Binding-site contacts:
Ligand atom CL10 contacts residue ARG99 of chain 1.B at 3.7 Å.
Ligand atom C03 contacts residue VAL81 of chain 1.B at 3.5 Å (hydrophobic).
Ligand atom C06 contacts residue ARG99 of chain 1.B at 3.9 Å.
Ligand atom C04 contacts residue ARG99 of chain 1.B at 4.2 Å.
Ligand atom C05 contacts residue LEU121 of chain 1.B at 4.1 Å (hydrophobic).
Ligand atom C08 contacts residue ARG99 of chain 1.B at 3.7 Å.
Ligand atom C05 contacts residue ARG99 of chain 1.B at 4.0 Å.
Ligand atom C06 contacts residue LEU121 of chain 1.B at 4.0 Å (hydrophobic).
Ligand atom C09 contacts residue ARG99 of chain 1.B at 4.0 Å.
Ligand atom N02 contacts residue VAL81 of chain 1.B at 3.9 Å.
Ligand atom N02 contacts residue GLY79 of chain 1.B at 3.9 Å.
Ligand atom C07 contacts residue ARG99 of chain 1.B at 3.6 Å.

Sequence of chain 1.B:
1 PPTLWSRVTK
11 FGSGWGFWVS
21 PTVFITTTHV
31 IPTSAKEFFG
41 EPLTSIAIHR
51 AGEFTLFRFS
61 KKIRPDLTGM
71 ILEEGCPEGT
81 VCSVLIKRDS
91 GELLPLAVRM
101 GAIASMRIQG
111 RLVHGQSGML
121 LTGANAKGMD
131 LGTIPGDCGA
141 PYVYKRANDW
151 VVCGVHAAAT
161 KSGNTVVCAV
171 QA

A small-molecule ligand and the protein it binds are described below.
Small molecule (SMILES): CNCc1cccc(Cl)c1